This small molecule binds to this protein.
Small molecule (SMILES): O=C(O)CN1CCN(CC(=O)O)CCN(CC(=O)O)[C@@H](Cc2ccc(NC(=O)CSCCO)cc2)CN(CC(=O)O)CC1

Binding-site contacts:
Ligand atom O6 contacts residue TRP52 of chain 1.D at 3.0 Å (h-bond).
Ligand atom N2 contacts residue YT31 of chain 1.J at 2.7 Å.
Ligand atom O5 contacts residue YT31 of chain 1.J at 2.6 Å.
Ligand atom O7 contacts residue YT31 of chain 1.J at 2.4 Å.
Ligand atom C11 contacts residue TRP52 of chain 1.D at 3.5 Å (hydrophobic).
Ligand atom C15 contacts residue YT31 of chain 1.J at 3.3 Å.
Ligand atom C7 contacts residue YT31 of chain 1.J at 3.5 Å.
Ligand atom C3 contacts residue YT31 of chain 1.J at 3.5 Å.
Ligand atom C13 contacts residue YT31 of chain 1.J at 3.4 Å.
Ligand atom C16 contacts residue YT31 of chain 1.J at 3.2 Å.
Ligand atom C10 contacts residue TYR101 of chain 1.D at 3.7 Å (hydrophobic).
Ligand atom N3 contacts residue YT31 of chain 1.J at 2.7 Å.
Ligand atom C12 contacts residue YT31 of chain 1.J at 3.3 Å.
Ligand atom C10 contacts residue YT31 of chain 1.J at 3.2 Å.
Ligand atom C14 contacts residue YT31 of chain 1.J at 3.4 Å.
Ligand atom N4 contacts residue YT31 of chain 1.J at 2.6 Å.
Ligand atom O8 contacts residue ASN104 of chain 1.D at 3.0 Å (h-bond).
Ligand atom C14 contacts residue TRP52 of chain 1.D at 3.2 Å (hydrophobic).
Ligand atom C2 contacts residue YT31 of chain 1.J at 3.7 Å.
Ligand atom C8 contacts residue YT31 of chain 1.J at 3.5 Å.
Ligand atom O3 contacts residue YT31 of chain 1.J at 2.5 Å.
Ligand atom O2 contacts residue TYR101 of chain 1.D at 2.8 Å (h-bond).
Ligand atom O5 contacts residue TRP52 of chain 1.D at 3.0 Å (h-bond).
Ligand atom C6 contacts residue TYR34 of chain 1.C at 3.5 Å (hydrophobic).
Ligand atom C16 contacts residue ARG98 of chain 1.D at 3.5 Å.
Ligand atom C5 contacts residue YT31 of chain 1.J at 3.6 Å.
Ligand atom C4 contacts residue TRP93 of chain 1.C at 3.6 Å (hydrophobic).
Ligand atom O7 contacts residue ARG98 of chain 1.D at 2.8 Å (salt-bridge).
Ligand atom C9 contacts residue YT31 of chain 1.J at 3.4 Å.
Ligand atom C6 contacts residue YT31 of chain 1.J at 3.5 Å.
Ligand atom N1 contacts residue YT31 of chain 1.J at 2.7 Å.
Ligand atom C1 contacts residue YT31 of chain 1.J at 3.6 Å.
Ligand atom O2 contacts residue SER100 of chain 1.D at 3.4 Å.
Ligand atom C11 contacts residue YT31 of chain 1.J at 3.3 Å.
Ligand atom C4 contacts residue YT31 of chain 1.J at 3.5 Å.
Ligand atom O4 contacts residue TRP52 of chain 1.D at 3.6 Å.
Ligand atom O8 contacts residue ARG98 of chain 1.D at 2.8 Å (salt-bridge).
Ligand atom O1 contacts residue YT31 of chain 1.J at 2.3 Å.
Ligand atom C14 contacts residue ARG98 of chain 1.D at 3.6 Å.
Ligand atom O6 contacts residue TRP98 of chain 1.C at 2.7 Å (h-bond).

Sequence of chain 1.D:
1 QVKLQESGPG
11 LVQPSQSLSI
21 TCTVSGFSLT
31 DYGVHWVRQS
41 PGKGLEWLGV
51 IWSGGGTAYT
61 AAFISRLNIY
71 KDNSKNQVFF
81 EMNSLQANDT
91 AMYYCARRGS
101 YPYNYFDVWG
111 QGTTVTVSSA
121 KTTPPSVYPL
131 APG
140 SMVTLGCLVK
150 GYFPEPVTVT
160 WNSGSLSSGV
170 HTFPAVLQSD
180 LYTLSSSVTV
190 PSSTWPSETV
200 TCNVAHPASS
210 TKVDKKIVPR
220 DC

Sequence of chain 1.C:
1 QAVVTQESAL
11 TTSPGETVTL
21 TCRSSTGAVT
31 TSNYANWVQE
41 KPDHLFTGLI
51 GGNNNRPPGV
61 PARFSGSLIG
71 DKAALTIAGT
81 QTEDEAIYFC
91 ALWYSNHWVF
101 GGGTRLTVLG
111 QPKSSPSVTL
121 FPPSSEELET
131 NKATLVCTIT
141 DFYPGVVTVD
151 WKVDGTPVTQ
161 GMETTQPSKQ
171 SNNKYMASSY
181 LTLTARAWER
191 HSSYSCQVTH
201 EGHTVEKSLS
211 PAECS